Sequence of chain 1.B:
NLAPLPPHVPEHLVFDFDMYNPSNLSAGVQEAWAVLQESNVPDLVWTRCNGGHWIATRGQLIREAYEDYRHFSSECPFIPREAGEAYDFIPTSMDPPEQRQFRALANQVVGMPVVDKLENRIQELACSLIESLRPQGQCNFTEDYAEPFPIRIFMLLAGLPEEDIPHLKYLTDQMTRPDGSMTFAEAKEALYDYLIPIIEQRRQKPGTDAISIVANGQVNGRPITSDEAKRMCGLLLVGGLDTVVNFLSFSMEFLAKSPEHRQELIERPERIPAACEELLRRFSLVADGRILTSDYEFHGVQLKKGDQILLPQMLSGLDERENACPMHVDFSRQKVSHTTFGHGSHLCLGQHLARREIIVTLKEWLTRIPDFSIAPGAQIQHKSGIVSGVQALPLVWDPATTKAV

A protein and the small-molecule ligand that binds it are described below.
Small molecule (SMILES): CC1(C)[C@@H]2CC[C@@]1(C)C(=O)C2

Binding-site contacts:
Ligand atom C3 contacts residue LEU245 of chain 1.B at 4.0 Å (hydrophobic).
Ligand atom C2 contacts residue PHE88 of chain 1.B at 4.4 Å (hydrophobic).
Ligand atom C10 contacts residue VAL397 of chain 1.B at 4.1 Å (hydrophobic).
Ligand atom C10 contacts residue ILE396 of chain 1.B at 4.1 Å (hydrophobic).
Ligand atom C4 contacts residue HEM1 of chain 1.F at 3.5 Å.
Ligand atom C7 contacts residue VAL296 of chain 1.B at 4.5 Å (hydrophobic).
Ligand atom C5 contacts residue HEM1 of chain 1.F at 3.7 Å.
Ligand atom C9 contacts residue HEM1 of chain 1.F at 4.0 Å.
Ligand atom C10 contacts residue PHE88 of chain 1.B at 4.1 Å (hydrophobic).
Ligand atom C9 contacts residue VAL296 of chain 1.B at 3.9 Å (hydrophobic).
Ligand atom C9 contacts residue VAL397 of chain 1.B at 4.2 Å (hydrophobic).
Ligand atom C9 contacts residue THR253 of chain 1.B at 4.0 Å.
Ligand atom C6 contacts residue GLY249 of chain 1.B at 4.3 Å.
Ligand atom O contacts residue LEU245 of chain 1.B at 3.6 Å.
Ligand atom C8 contacts residue ASP298 of chain 1.B at 3.9 Å.
Ligand atom O contacts residue PHE88 of chain 1.B at 3.6 Å.
Ligand atom C6 contacts residue VAL248 of chain 1.B at 4.0 Å (hydrophobic).
Ligand atom C3 contacts residue HEM1 of chain 1.F at 4.1 Å.
Ligand atom C5 contacts residue LEU245 of chain 1.B at 4.3 Å (hydrophobic).
Ligand atom C3 contacts residue THR102 of chain 1.B at 4.0 Å.
Ligand atom C8 contacts residue HEM1 of chain 1.F at 4.2 Å.
Ligand atom C8 contacts residue ILE396 of chain 1.B at 4.2 Å (hydrophobic).
Ligand atom C8 contacts residue VAL296 of chain 1.B at 3.6 Å (hydrophobic).
Ligand atom O contacts residue TYR97 of chain 1.B at 2.8 Å (h-bond).
Ligand atom C6 contacts residue LEU245 of chain 1.B at 4.2 Å (hydrophobic).
Ligand atom C3 contacts residue TYR97 of chain 1.B at 3.8 Å (hydrophobic).
Ligand atom C10 contacts residue THR186 of chain 1.B at 4.1 Å.
Ligand atom C2 contacts residue TYR97 of chain 1.B at 3.7 Å (hydrophobic).
Ligand atom C10 contacts residue VAL248 of chain 1.B at 3.9 Å (hydrophobic).
Ligand atom C2 contacts residue LEU245 of chain 1.B at 3.8 Å (hydrophobic).
Ligand atom C1 contacts residue VAL248 of chain 1.B at 4.4 Å (hydrophobic).